Binding-site contacts:
Ligand atom O4 contacts residue ASN155 of chain 3.A at 4.4 Å.
Ligand atom C6 contacts residue ASP3 of chain 3.A at 3.1 Å.
Ligand atom N2 contacts residue ASP3 of chain 3.A at 3.8 Å.
Ligand atom C4 contacts residue ASN6 of chain 3.A at 4.2 Å.
Ligand atom C7 contacts residue PHE4 of chain 3.A at 3.6 Å (hydrophobic).
Ligand atom C8 contacts residue PHE4 of chain 3.A at 3.4 Å (hydrophobic).
Ligand atom C1 contacts residue PHE4 of chain 3.A at 3.8 Å (hydrophobic).
Ligand atom O5 contacts residue ASN6 of chain 3.A at 2.3 Å (h-bond).
Ligand atom C5 contacts residue ASN155 of chain 3.A at 3.3 Å.
Ligand atom C3 contacts residue PHE4 of chain 3.A at 4.4 Å (hydrophobic).
Ligand atom C5 contacts residue ASN6 of chain 3.A at 3.6 Å.
Ligand atom C2 contacts residue PHE4 of chain 3.A at 3.8 Å (hydrophobic).
Ligand atom C7 contacts residue ASP3 of chain 3.A at 3.8 Å.
Ligand atom N2 contacts residue PHE4 of chain 3.A at 2.8 Å (h-bond).
Ligand atom C7 contacts residue ASN6 of chain 3.A at 3.7 Å.
Ligand atom C1 contacts residue ASN155 of chain 3.A at 3.9 Å.
Ligand atom O7 contacts residue ASP3 of chain 3.A at 4.5 Å.
Ligand atom C8 contacts residue ASP3 of chain 3.A at 3.6 Å.
Ligand atom C1 contacts residue ASN6 of chain 3.A at 1.4 Å.
Ligand atom O6 contacts residue ASP3 of chain 3.A at 2.6 Å (salt-bridge).
Ligand atom O3 contacts residue ASP3 of chain 3.A at 3.2 Å (salt-bridge).
Ligand atom O5 contacts residue ASP3 of chain 3.A at 3.6 Å.
Ligand atom C4 contacts residue ASN155 of chain 3.A at 4.4 Å.
Ligand atom C3 contacts residue ASP3 of chain 3.A at 4.1 Å.
Ligand atom C3 contacts residue ASN6 of chain 3.A at 3.8 Å.
Ligand atom O7 contacts residue ASN6 of chain 3.A at 4.2 Å.
Ligand atom C5 contacts residue ASP3 of chain 3.A at 4.0 Å.
Ligand atom N2 contacts residue ASN6 of chain 3.A at 2.9 Å (h-bond).
Ligand atom O5 contacts residue ASN155 of chain 3.A at 3.9 Å.
Ligand atom C2 contacts residue ASN6 of chain 3.A at 2.4 Å.
Ligand atom C6 contacts residue ASN155 of chain 3.A at 3.7 Å.

Sequence of chain 3.A:
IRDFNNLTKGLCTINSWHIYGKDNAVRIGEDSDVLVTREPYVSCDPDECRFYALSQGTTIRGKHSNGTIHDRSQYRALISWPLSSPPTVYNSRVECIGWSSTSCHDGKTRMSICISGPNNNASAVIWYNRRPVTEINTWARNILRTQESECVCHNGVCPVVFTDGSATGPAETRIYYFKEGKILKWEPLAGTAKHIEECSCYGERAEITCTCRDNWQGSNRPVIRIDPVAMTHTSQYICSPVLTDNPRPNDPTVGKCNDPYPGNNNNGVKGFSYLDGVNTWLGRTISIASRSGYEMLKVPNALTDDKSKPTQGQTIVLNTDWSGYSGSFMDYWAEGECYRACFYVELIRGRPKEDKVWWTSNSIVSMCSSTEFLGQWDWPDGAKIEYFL

A protein and the small-molecule ligand that binds it are described below.
Small molecule (SMILES): CC(=O)N[C@H]1[C@H](O[C@H]2[C@H](O)[C@@H](NC(C)=O)CO[C@@H]2CO)O[C@H](CO)[C@@H](O)[C@@H]1O